Binding-site contacts:
Ligand atom O6 contacts residue CYS116 of chain 1.D at 3.5 Å (h-bond).
Ligand atom C11 contacts residue PHE190 of chain 1.D at 3.5 Å (hydrophobic).
Ligand atom O6 contacts residue HIS238 of chain 1.D at 2.8 Å (h-bond).
Ligand atom C4 contacts residue GLU84 of chain 1.D at 3.2 Å.
Ligand atom O5 contacts residue ALA115 of chain 1.D at 3.3 Å.
Ligand atom C21 contacts residue ILE42 of chain 1.D at 3.8 Å (hydrophobic).
Ligand atom C13 contacts residue ASN207 of chain 1.D at 3.6 Å.
Ligand atom O2 contacts residue CYS116 of chain 1.D at 2.4 Å (h-bond).
Ligand atom C4 contacts residue PHE190 of chain 1.D at 3.5 Å (hydrophobic).
Ligand atom C8 contacts residue HIS238 of chain 1.D at 3.7 Å.
Ligand atom O2 contacts residue HIS238 of chain 1.D at 3.7 Å.
Ligand atom C1 contacts residue CYS116 of chain 1.D at 2.7 Å (hydrophobic).
Ligand atom O5 contacts residue GLU84 of chain 1.D at 2.8 Å (salt-bridge).
Ligand atom C5 contacts residue TYR148 of chain 1.D at 4.0 Å (hydrophobic).
Ligand atom O5 contacts residue PHE190 of chain 1.D at 3.2 Å.
Ligand atom O2 contacts residue GLY312 of chain 1.D at 3.4 Å.
Ligand atom C8 contacts residue CYS116 of chain 1.D at 1.6 Å (hydrophobic).
Ligand atom O5 contacts residue CYS116 of chain 1.D at 3.5 Å (h-bond).
Ligand atom O6 contacts residue PRO240 of chain 1.D at 3.9 Å.
Ligand atom C11 contacts residue TYR148 of chain 1.D at 2.6 Å (hydrophobic).
Ligand atom C6 contacts residue GLY153 of chain 1.D at 3.1 Å.
Ligand atom C4 contacts residue TYR282 of chain 1.D at 3.9 Å (hydrophobic).
Ligand atom C14 contacts residue GLY154 of chain 1.D at 4.0 Å.
Ligand atom C13 contacts residue GLY203 of chain 1.D at 3.9 Å.
Ligand atom C3 contacts residue GLY153 of chain 1.D at 3.9 Å.
Ligand atom C20 contacts residue TYR148 of chain 1.D at 3.6 Å (hydrophobic).
Ligand atom C10 contacts residue PHE190 of chain 1.D at 3.8 Å (hydrophobic).
Ligand atom C2 contacts residue CYS116 of chain 1.D at 3.3 Å (hydrophobic).
Ligand atom C2 contacts residue HIS238 of chain 1.D at 4.0 Å.
Ligand atom C6 contacts residue GLY154 of chain 1.D at 3.9 Å.
Ligand atom O2 contacts residue SER313 of chain 1.D at 3.2 Å (h-bond).
Ligand atom C9 contacts residue GLY153 of chain 1.D at 3.5 Å.
Ligand atom O2 contacts residue TYR311 of chain 1.D at 3.4 Å (h-bond).
Ligand atom C4 contacts residue CYS116 of chain 1.D at 3.0 Å (hydrophobic).
Ligand atom C7 contacts residue GLY154 of chain 1.D at 3.6 Å.
Ligand atom C21 contacts residue GLY153 of chain 1.D at 3.4 Å.
Ligand atom C10 contacts residue TYR148 of chain 1.D at 2.5 Å (hydrophobic).
Ligand atom C1 contacts residue SER313 of chain 1.D at 3.3 Å.
Ligand atom O5 contacts residue SER313 of chain 1.D at 3.8 Å.
Ligand atom O2 contacts residue ALA115 of chain 1.D at 3.9 Å.

This small molecule binds to this protein.
Small molecule (SMILES): CC(=CC(=O)O)C=C(C)C[C@H](C)CCCC[C@@H](O)[C@H](C=O)CO

Sequence of chain 1.D:
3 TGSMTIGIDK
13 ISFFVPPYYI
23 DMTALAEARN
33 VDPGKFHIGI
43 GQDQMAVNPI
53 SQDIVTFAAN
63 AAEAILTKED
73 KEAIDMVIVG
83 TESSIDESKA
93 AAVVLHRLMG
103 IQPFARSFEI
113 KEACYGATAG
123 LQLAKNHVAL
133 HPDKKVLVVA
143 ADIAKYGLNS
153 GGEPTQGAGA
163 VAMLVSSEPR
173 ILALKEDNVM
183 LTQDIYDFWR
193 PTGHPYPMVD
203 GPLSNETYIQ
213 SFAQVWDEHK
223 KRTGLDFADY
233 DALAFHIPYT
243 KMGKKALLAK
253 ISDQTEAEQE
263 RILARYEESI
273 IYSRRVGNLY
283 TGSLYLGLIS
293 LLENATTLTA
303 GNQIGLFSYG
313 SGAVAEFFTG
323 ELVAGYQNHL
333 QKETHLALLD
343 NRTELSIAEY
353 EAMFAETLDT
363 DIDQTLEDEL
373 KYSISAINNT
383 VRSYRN